A small-molecule ligand and the protein it binds are described below.
Small molecule (SMILES): CC(=O)N[C@H]1[C@H](O[C@H]2[C@H](O)[C@@H](NC(C)=O)CO[C@@H]2CO)O[C@H](CO)[C@@H](O)[C@@H]1O

Sequence of chain 1.E:
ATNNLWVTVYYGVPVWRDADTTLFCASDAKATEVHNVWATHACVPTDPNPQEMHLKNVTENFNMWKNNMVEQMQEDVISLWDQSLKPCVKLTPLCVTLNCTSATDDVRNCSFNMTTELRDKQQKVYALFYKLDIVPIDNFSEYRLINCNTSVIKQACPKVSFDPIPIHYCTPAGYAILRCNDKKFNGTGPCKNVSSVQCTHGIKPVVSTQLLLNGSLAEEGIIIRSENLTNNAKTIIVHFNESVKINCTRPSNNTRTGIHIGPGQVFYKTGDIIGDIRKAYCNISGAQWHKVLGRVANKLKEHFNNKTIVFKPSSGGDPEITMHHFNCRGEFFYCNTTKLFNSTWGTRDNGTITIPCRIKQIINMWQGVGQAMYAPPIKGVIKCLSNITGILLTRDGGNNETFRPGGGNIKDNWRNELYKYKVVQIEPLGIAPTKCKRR

Binding-site contacts:
Ligand atom C2 contacts residue ASN177 of chain 1.E at 2.4 Å.
Ligand atom N2 contacts residue ASN177 of chain 1.E at 2.6 Å (h-bond).
Ligand atom O5 contacts residue ASN177 of chain 1.E at 2.5 Å (h-bond).
Ligand atom C8 contacts residue ASN177 of chain 1.E at 4.2 Å.
Ligand atom C1 contacts residue ASN177 of chain 1.E at 1.4 Å.
Ligand atom C7 contacts residue ASN177 of chain 1.E at 3.2 Å.
Ligand atom C5 contacts residue ARG172 of chain 1.E at 3.5 Å.
Ligand atom C3 contacts residue ASN177 of chain 1.E at 3.6 Å.
Ligand atom C8 contacts residue THR178 of chain 1.E at 4.3 Å.
Ligand atom O7 contacts residue ASP346 of chain 1.E at 4.2 Å.
Ligand atom C6 contacts residue ARG172 of chain 1.E at 3.8 Å.
Ligand atom C8 contacts residue ASP346 of chain 1.E at 4.1 Å.
Ligand atom C5 contacts residue ASN177 of chain 1.E at 3.7 Å.
Ligand atom C1 contacts residue ARG172 of chain 1.E at 3.7 Å.
Ligand atom O7 contacts residue ASN177 of chain 1.E at 3.5 Å (h-bond).
Ligand atom O5 contacts residue ARG172 of chain 1.E at 3.2 Å (salt-bridge).
Ligand atom C4 contacts residue ASN177 of chain 1.E at 4.2 Å.